Sequence of chain 3.A:
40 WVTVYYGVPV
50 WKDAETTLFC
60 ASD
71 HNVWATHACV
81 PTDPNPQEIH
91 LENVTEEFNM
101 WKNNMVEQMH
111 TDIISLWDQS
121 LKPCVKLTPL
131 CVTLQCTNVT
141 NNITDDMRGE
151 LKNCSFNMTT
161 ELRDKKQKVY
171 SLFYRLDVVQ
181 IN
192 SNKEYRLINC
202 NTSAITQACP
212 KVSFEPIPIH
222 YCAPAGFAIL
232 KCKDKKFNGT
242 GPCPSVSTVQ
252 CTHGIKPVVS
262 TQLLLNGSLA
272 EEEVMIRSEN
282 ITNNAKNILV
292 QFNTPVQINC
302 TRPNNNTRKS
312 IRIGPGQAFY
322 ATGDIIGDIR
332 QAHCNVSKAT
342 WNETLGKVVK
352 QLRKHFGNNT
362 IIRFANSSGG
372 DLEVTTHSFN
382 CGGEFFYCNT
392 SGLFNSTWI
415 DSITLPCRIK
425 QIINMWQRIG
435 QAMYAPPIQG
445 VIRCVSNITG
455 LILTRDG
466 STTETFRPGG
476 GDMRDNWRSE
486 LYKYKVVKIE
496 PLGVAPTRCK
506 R

This protein binds this small molecule.
Small molecule (SMILES): CC(=O)N[C@@H]1[C@@H](O)[C@H](O)[C@@H](CO)O[C@H]1O

Binding-site contacts:
Ligand atom C4 contacts residue NAG2 of chain 3.H at 4.3 Å.
Ligand atom C1 contacts residue SER368 of chain 3.A at 4.1 Å.
Ligand atom N2 contacts residue SER368 of chain 3.A at 3.2 Å (h-bond).
Ligand atom O3 contacts residue NAG1 of chain 3.H at 4.3 Å.
Ligand atom C4 contacts residue ASN367 of chain 3.A at 4.1 Å.
Ligand atom C2 contacts residue ASN367 of chain 3.A at 2.3 Å.
Ligand atom C7 contacts residue SER368 of chain 3.A at 3.8 Å.
Ligand atom C8 contacts residue THR376 of chain 3.A at 3.8 Å.
Ligand atom C2 contacts residue SER368 of chain 3.A at 4.2 Å.
Ligand atom N2 contacts residue ASN367 of chain 3.A at 2.8 Å (h-bond).
Ligand atom C1 contacts residue ASN367 of chain 3.A at 1.4 Å.
Ligand atom O4 contacts residue NAG2 of chain 3.H at 4.0 Å.
Ligand atom O5 contacts residue ASN367 of chain 3.A at 2.4 Å (h-bond).
Ligand atom C8 contacts residue SER368 of chain 3.A at 3.2 Å.
Ligand atom C8 contacts residue SER369 of chain 3.A at 3.9 Å.
Ligand atom C7 contacts residue NAG1 of chain 3.H at 4.2 Å.
Ligand atom O7 contacts residue ASN367 of chain 3.A at 3.9 Å.
Ligand atom C3 contacts residue ASN367 of chain 3.A at 3.6 Å.
Ligand atom O7 contacts residue NAG1 of chain 3.H at 3.0 Å (h-bond).
Ligand atom C8 contacts residue NAG1 of chain 3.H at 4.4 Å.
Ligand atom C7 contacts residue ASN367 of chain 3.A at 3.6 Å.
Ligand atom C5 contacts residue ASN367 of chain 3.A at 3.6 Å.